Binding-site contacts:
Ligand atom C5 contacts residue ARG51 of chain 1.F at 3.5 Å.
Ligand atom N6 contacts residue ALA42 of chain 1.F at 3.5 Å.
Ligand atom C30 contacts residue TYR50 of chain 1.F at 3.3 Å (hydrophobic).
Ligand atom C10 contacts residue SER55 of chain 1.F at 3.4 Å.
Ligand atom N6 contacts residue TYR144 of chain 1.F at 3.3 Å.
Ligand atom C3 contacts residue PHE95 of chain 1.F at 3.6 Å (hydrophobic).
Ligand atom S2 contacts residue PHE54 of chain 1.F at 3.6 Å.
Ligand atom C3 contacts residue ALA98 of chain 1.F at 3.6 Å (hydrophobic).
Ligand atom C2 contacts residue SER94 of chain 1.F at 3.4 Å.
Ligand atom C27 contacts residue ALA42 of chain 1.F at 3.5 Å (hydrophobic).
Ligand atom S1 contacts residue PHE46 of chain 1.F at 3.6 Å.
Ligand atom C8 contacts residue PHE54 of chain 1.F at 3.5 Å (hydrophobic).
Ligand atom C18 contacts residue PHE54 of chain 1.F at 3.6 Å (hydrophobic).
Ligand atom C9 contacts residue PHE54 of chain 1.F at 3.6 Å (hydrophobic).
Ligand atom C35 contacts residue GLU45 of chain 1.F at 3.6 Å.
Ligand atom C20 contacts residue ASN85 of chain 1.F at 3.6 Å.
Ligand atom C19 contacts residue ARG88 of chain 1.F at 3.5 Å.
Ligand atom N4 contacts residue ARG88 of chain 1.F at 3.2 Å (salt-bridge).
Ligand atom C4 contacts residue ARG51 of chain 1.F at 3.0 Å.
Ligand atom C15 contacts residue PHE54 of chain 1.F at 3.6 Å (hydrophobic).
Ligand atom N1 contacts residue LEU57 of chain 1.F at 3.1 Å (h-bond).
Ligand atom O4 contacts residue PHE46 of chain 1.F at 3.6 Å.
Ligand atom C17 contacts residue LEU79 of chain 1.F at 3.6 Å (hydrophobic).
Ligand atom C7 contacts residue SER55 of chain 1.F at 3.5 Å.
Ligand atom C7 contacts residue LEU57 of chain 1.F at 3.6 Å (hydrophobic).
Ligand atom C15 contacts residue LEU79 of chain 1.F at 3.4 Å (hydrophobic).
Ligand atom C3 contacts residue ARG51 of chain 1.F at 3.2 Å.
Ligand atom O2 contacts residue ASN85 of chain 1.F at 3.1 Å (h-bond).
Ligand atom C22 contacts residue GLY87 of chain 1.F at 3.4 Å.
Ligand atom C4 contacts residue ALA98 of chain 1.F at 3.6 Å (hydrophobic).
Ligand atom N2 contacts residue LEU57 of chain 1.F at 3.3 Å.
Ligand atom C2 contacts residue PHE95 of chain 1.F at 3.5 Å (hydrophobic).
Ligand atom C5 contacts residue ASP56 of chain 1.F at 3.5 Å.
Ligand atom N1 contacts residue SER55 of chain 1.F at 3.3 Å (h-bond).
Ligand atom N3 contacts residue PHE54 of chain 1.F at 3.5 Å.
Ligand atom C32 contacts residue GLU45 of chain 1.F at 3.5 Å.
Ligand atom O2 contacts residue ARG88 of chain 1.F at 3.0 Å (salt-bridge).
Ligand atom C18 contacts residue ARG88 of chain 1.F at 3.5 Å.
Ligand atom C10 contacts residue LEU57 of chain 1.F at 3.6 Å (hydrophobic).
Ligand atom N2 contacts residue SER55 of chain 1.F at 2.9 Å (h-bond).

This small molecule binds to this protein.
Small molecule (SMILES): O=C(Nc1nc2ccccc2s1)c1cccc2c1CN(c1nc(C(=O)O)c(CCCOc3ccc(-n4ncc5cncnc54)cc3)s1)CC2

Sequence of chain 1.F:
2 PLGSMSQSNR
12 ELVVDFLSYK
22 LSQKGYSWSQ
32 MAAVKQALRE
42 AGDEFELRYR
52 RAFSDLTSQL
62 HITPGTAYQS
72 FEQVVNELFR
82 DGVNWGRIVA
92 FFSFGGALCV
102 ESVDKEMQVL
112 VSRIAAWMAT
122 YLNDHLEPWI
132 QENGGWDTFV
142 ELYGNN